Binding-site contacts:
Ligand atom C contacts residue LEU179 of chain 1.A at 3.7 Å (hydrophobic).
Ligand atom CA contacts residue GLU187 of chain 1.A at 3.8 Å.
Ligand atom CD1 contacts residue GLY176 of chain 1.A at 3.7 Å.
Ligand atom CG1 contacts residue ASN180 of chain 1.A at 3.7 Å.
Ligand atom O contacts residue GLU187 of chain 1.A at 3.5 Å (salt-bridge).
Ligand atom NH2 contacts residue GLU19 of chain 1.A at 2.8 Å (salt-bridge).
Ligand atom P contacts residue ARG61 of chain 1.A at 3.7 Å.
Ligand atom O contacts residue VAL183 of chain 1.A at 3.6 Å.
Ligand atom CB contacts residue VAL51 of chain 1.A at 3.6 Å (hydrophobic).
Ligand atom O3P contacts residue TYR135 of chain 1.A at 2.6 Å (h-bond).
Ligand atom N contacts residue ASN231 of chain 1.A at 2.8 Å (h-bond).
Ligand atom O contacts residue ASN231 of chain 1.A at 2.9 Å (h-bond).
Ligand atom CG1 contacts residue GLY176 of chain 1.A at 3.7 Å.
Ligand atom CG1 contacts residue LYS127 of chain 1.A at 3.8 Å.
Ligand atom CD1 contacts residue LEU179 of chain 1.A at 3.8 Å (hydrophobic).
Ligand atom N contacts residue ASN180 of chain 1.A at 2.9 Å (h-bond).
Ligand atom NE contacts residue VAL51 of chain 1.A at 3.7 Å.
Ligand atom CA contacts residue ASN231 of chain 1.A at 3.8 Å.
Ligand atom NE contacts residue GLU19 of chain 1.A at 2.7 Å (salt-bridge).
Ligand atom CB contacts residue GLU19 of chain 1.A at 3.7 Å.
Ligand atom NH2 contacts residue LEU48 of chain 1.A at 3.5 Å.
Ligand atom O contacts residue P7T1 of chain 1.C at 3.5 Å.
Ligand atom CB contacts residue TRP235 of chain 1.A at 3.4 Å (hydrophobic).
Ligand atom N contacts residue LEU234 of chain 1.A at 3.5 Å.
Ligand atom N contacts residue LEU179 of chain 1.A at 3.5 Å.
Ligand atom P contacts residue ARG134 of chain 1.A at 3.7 Å.
Ligand atom CB contacts residue GLU187 of chain 1.A at 3.2 Å.
Ligand atom O contacts residue LEU179 of chain 1.A at 3.7 Å.
Ligand atom N contacts residue GLU187 of chain 1.A at 3.7 Å.
Ligand atom O2P contacts residue ARG61 of chain 1.A at 2.9 Å (salt-bridge).
Ligand atom O1P contacts residue ARG134 of chain 1.A at 2.8 Å (salt-bridge).
Ligand atom C contacts residue ASN231 of chain 1.A at 3.6 Å.
Ligand atom O3P contacts residue ARG134 of chain 1.A at 2.9 Å (salt-bridge).
Ligand atom CZ contacts residue GLU19 of chain 1.A at 3.4 Å.
Ligand atom O1P contacts residue ARG61 of chain 1.A at 2.9 Å (salt-bridge).
Ligand atom CA contacts residue ASN231 of chain 1.A at 3.4 Å.
Ligand atom CA contacts residue ASN180 of chain 1.A at 3.4 Å.
Ligand atom C contacts residue ASN180 of chain 1.A at 3.6 Å.
Ligand atom CG contacts residue P7T1 of chain 1.C at 3.7 Å.
Ligand atom CB contacts residue ASN180 of chain 1.A at 3.2 Å.

Sequence of chain 1.A:
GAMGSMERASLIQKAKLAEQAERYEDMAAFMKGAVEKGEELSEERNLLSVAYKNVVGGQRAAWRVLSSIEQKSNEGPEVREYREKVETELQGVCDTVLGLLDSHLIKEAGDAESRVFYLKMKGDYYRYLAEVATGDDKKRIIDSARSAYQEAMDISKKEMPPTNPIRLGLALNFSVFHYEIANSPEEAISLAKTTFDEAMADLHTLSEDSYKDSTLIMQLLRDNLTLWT

A protein and the small-molecule ligand that binds it are described below.
Small molecule (SMILES): CC[C@H](C)[C@H](NC(=O)[C@H](COP(=O)(O)O)NC(=O)CNC(=O)[C@H](C)N)C(=O)N1CCC[C@H]1C(=O)NCC(=O)N[C@@H](CCCN=C(N)N)C(=O)N[C@@H](C)C=O